Sequence of chain 1.A:
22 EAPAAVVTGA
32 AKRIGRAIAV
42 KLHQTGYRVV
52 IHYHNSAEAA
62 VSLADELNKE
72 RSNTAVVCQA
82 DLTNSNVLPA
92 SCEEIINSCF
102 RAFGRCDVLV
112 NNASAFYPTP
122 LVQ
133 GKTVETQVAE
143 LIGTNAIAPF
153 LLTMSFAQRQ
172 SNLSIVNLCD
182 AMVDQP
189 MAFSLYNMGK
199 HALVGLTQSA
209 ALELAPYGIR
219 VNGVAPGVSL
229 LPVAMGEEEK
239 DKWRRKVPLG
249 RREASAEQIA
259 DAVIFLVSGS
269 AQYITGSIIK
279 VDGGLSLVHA

This protein binds this small molecule.
Small molecule (SMILES): Cc1ccc(/C=C/c2[nH]c3nc(N)nc(N)c3c2C#N)cc1

Binding-site contacts:
Ligand atom CAI contacts residue TRP241 of chain 1.D at 3.4 Å (hydrophobic).
Ligand atom CAO contacts residue TRP241 of chain 1.D at 3.7 Å (hydrophobic).
Ligand atom CAT contacts residue NAP1 of chain 1.P at 3.2 Å.
Ligand atom NAB contacts residue NAP1 of chain 1.P at 3.5 Å (h-bond).
Ligand atom NAC contacts residue SER115 of chain 1.D at 2.6 Å (h-bond).
Ligand atom NAD contacts residue ARG34 of chain 1.D at 3.2 Å (salt-bridge).
Ligand atom CAH contacts residue CSX188 of chain 1.D at 3.0 Å.
Ligand atom CAA contacts residue HIS287 of chain 1.A at 3.3 Å.
Ligand atom C6 contacts residue NAP1 of chain 1.P at 3.3 Å.
Ligand atom NAB contacts residue PRO230 of chain 1.D at 3.1 Å.
Ligand atom N3 contacts residue NAP1 of chain 1.P at 2.7 Å (h-bond).
Ligand atom CAS contacts residue NAP1 of chain 1.P at 3.5 Å.
Ligand atom CAH contacts residue MET183 of chain 1.D at 3.3 Å (hydrophobic).
Ligand atom NAD contacts residue NAP1 of chain 1.P at 3.2 Å (h-bond).
Ligand atom CAG contacts residue NAP1 of chain 1.P at 3.3 Å.
Ligand atom CAO contacts residue CSX188 of chain 1.D at 3.3 Å.
Ligand atom N3 contacts residue PHE117 of chain 1.D at 3.6 Å.
Ligand atom CAE contacts residue GOL1 of chain 1.R at 3.2 Å.
Ligand atom C2 contacts residue SER115 of chain 1.D at 3.7 Å.
Ligand atom C2 contacts residue NAP1 of chain 1.P at 3.2 Å.
Ligand atom CAA contacts residue GLN186 of chain 1.D at 3.4 Å.
Ligand atom NAC contacts residue PHE117 of chain 1.D at 3.6 Å.
Ligand atom C4 contacts residue TYR194 of chain 1.D at 3.5 Å (hydrophobic).
Ligand atom C4 contacts residue PHE117 of chain 1.D at 3.6 Å (hydrophobic).
Ligand atom CAE contacts residue NAP1 of chain 1.P at 3.4 Å.
Ligand atom C4 contacts residue NAP1 of chain 1.P at 3.5 Å.
Ligand atom CAJ contacts residue CSX188 of chain 1.D at 3.3 Å.
Ligand atom CAA contacts residue MET183 of chain 1.D at 3.5 Å (hydrophobic).
Ligand atom NAN contacts residue TYR194 of chain 1.D at 2.8 Å (h-bond).
Ligand atom NAB contacts residue GOL1 of chain 1.R at 2.8 Å (h-bond).
Ligand atom CAF contacts residue ASP181 of chain 1.D at 3.2 Å.
Ligand atom N1 contacts residue NAP1 of chain 1.P at 2.5 Å (h-bond).
Ligand atom CAG contacts residue GOL1 of chain 1.R at 3.5 Å.
Ligand atom CAK contacts residue GOL1 of chain 1.R at 3.2 Å.
Ligand atom CAA contacts residue TRP241 of chain 1.D at 3.4 Å (hydrophobic).
Ligand atom NAN contacts residue NAP1 of chain 1.P at 3.5 Å.
Ligand atom CAO contacts residue MET183 of chain 1.D at 3.5 Å (hydrophobic).
Ligand atom C2 contacts residue PHE117 of chain 1.D at 3.4 Å (hydrophobic).
Ligand atom N3 contacts residue TYR194 of chain 1.D at 3.4 Å (h-bond).
Ligand atom NAC contacts residue NAP1 of chain 1.P at 3.1 Å (h-bond).

Sequence of chain 1.D:
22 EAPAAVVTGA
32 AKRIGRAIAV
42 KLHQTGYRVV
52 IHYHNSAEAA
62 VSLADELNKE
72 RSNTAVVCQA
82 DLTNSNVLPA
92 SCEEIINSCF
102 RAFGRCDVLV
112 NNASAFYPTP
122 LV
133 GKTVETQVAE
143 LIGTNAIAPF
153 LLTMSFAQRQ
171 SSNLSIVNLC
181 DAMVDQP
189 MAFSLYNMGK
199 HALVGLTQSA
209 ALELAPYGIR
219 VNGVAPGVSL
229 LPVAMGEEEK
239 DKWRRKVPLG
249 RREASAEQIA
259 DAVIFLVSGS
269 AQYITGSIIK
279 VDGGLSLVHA